Binding-site contacts:
Ligand atom O34 contacts residue TYR90 of chain 1.A at 3.7 Å.
Ligand atom C16 contacts residue ARG147 of chain 1.A at 3.7 Å.
Ligand atom C4 contacts residue VAL351 of chain 1.A at 3.6 Å (hydrophobic).
Ligand atom O34 contacts residue THR91 of chain 1.A at 3.1 Å.
Ligand atom C3 contacts residue LYS243 of chain 1.A at 3.8 Å.
Ligand atom C11 contacts residue ASP247 of chain 1.A at 3.2 Å.
Ligand atom O12 contacts residue THR91 of chain 1.A at 3.2 Å (h-bond).
Ligand atom C31 contacts residue ASP51 of chain 1.A at 3.6 Å.
Ligand atom C5 contacts residue THR91 of chain 1.A at 3.8 Å.
Ligand atom N29 contacts residue ASP247 of chain 1.A at 2.5 Å (salt-bridge).
Ligand atom C7 contacts residue GLY53 of chain 1.A at 3.3 Å.
Ligand atom C33 contacts residue GLY249 of chain 1.A at 3.5 Å.
Ligand atom C26 contacts residue ASP51 of chain 1.A at 3.6 Å.
Ligand atom C6 contacts residue GLY53 of chain 1.A at 3.8 Å.
Ligand atom C3 contacts residue THR348 of chain 1.A at 3.8 Å.
Ligand atom O30 contacts residue GLY53 of chain 1.A at 3.5 Å (h-bond).
Ligand atom C14 contacts residue PRO89 of chain 1.A at 3.5 Å (hydrophobic).
Ligand atom C25 contacts residue GLY249 of chain 1.A at 3.7 Å.
Ligand atom C28 contacts residue ASP247 of chain 1.A at 3.2 Å.
Ligand atom F32 contacts residue TRP134 of chain 1.A at 3.7 Å.
Ligand atom C24 contacts residue TYR90 of chain 1.A at 3.8 Å (hydrophobic).
Ligand atom C11 contacts residue GLY53 of chain 1.A at 3.4 Å.
Ligand atom C26 contacts residue ASP247 of chain 1.A at 3.8 Å.
Ligand atom N29 contacts residue GLY53 of chain 1.A at 3.0 Å (h-bond).
Ligand atom C31 contacts residue ILE137 of chain 1.A at 3.7 Å (hydrophobic).
Ligand atom C9 contacts residue TYR90 of chain 1.A at 3.8 Å (hydrophobic).
Ligand atom O30 contacts residue SER54 of chain 1.A at 3.7 Å.
Ligand atom C13 contacts residue ASP247 of chain 1.A at 3.2 Å.
Ligand atom C35 contacts residue GLY249 of chain 1.A at 3.4 Å.
Ligand atom C23 contacts residue PHE127 of chain 1.A at 3.8 Å (hydrophobic).
Ligand atom C3 contacts residue VAL351 of chain 1.A at 3.8 Å (hydrophobic).
Ligand atom O30 contacts residue ASP51 of chain 1.A at 2.6 Å (salt-bridge).
Ligand atom O30 contacts residue TYR90 of chain 1.A at 3.5 Å.
Ligand atom C16 contacts residue VAL88 of chain 1.A at 3.8 Å (hydrophobic).
Ligand atom C20 contacts residue GLY249 of chain 1.A at 3.7 Å.
Ligand atom C14 contacts residue TYR90 of chain 1.A at 3.6 Å (hydrophobic).
Ligand atom F32 contacts residue PHE127 of chain 1.A at 3.1 Å.
Ligand atom C9 contacts residue PRO89 of chain 1.A at 3.6 Å (hydrophobic).
Ligand atom C21 contacts residue LEU49 of chain 1.A at 3.8 Å (hydrophobic).
Ligand atom N27 contacts residue GLY249 of chain 1.A at 2.7 Å (h-bond).

A protein and the small-molecule ligand that binds it are described below.
Small molecule (SMILES): CC(=O)N[C@@H](Cc1ccc(F)cc1)[C@H](O)CN[C@H]1CC2(CCC2)Oc2ncc(CC(C)(C)C)cc21

Sequence of chain 1.A:
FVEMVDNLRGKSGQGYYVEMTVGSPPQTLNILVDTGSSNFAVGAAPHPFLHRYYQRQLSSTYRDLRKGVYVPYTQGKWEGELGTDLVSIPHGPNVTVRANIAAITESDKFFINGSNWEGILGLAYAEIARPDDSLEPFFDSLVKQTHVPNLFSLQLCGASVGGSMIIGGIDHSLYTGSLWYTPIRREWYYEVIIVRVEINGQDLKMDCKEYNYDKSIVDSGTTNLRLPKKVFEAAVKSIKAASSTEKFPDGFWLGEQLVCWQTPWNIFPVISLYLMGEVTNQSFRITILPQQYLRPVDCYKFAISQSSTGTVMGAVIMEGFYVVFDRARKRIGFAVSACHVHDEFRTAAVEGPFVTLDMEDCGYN